Binding-site contacts:
Ligand atom C38 contacts residue PRO358 of chain 1.IB at 3.9 Å (hydrophobic).
Ligand atom C06 contacts residue ASP224 of chain 1.IB at 3.2 Å.
Ligand atom C47 contacts residue ARG276 of chain 1.IB at 3.2 Å.
Ligand atom C44 contacts residue LEU361 of chain 1.IB at 3.8 Å (hydrophobic).
Ligand atom C30 contacts residue HIS227 of chain 1.IB at 3.8 Å.
Ligand atom C09 contacts residue HIS227 of chain 1.IB at 3.9 Å.
Ligand atom O13 contacts residue GLY360 of chain 1.IB at 3.0 Å (h-bond).
Ligand atom C41 contacts residue VAL23 of chain 1.IB at 3.8 Å (hydrophobic).
Ligand atom C33 contacts residue ASP26 of chain 1.IB at 3.0 Å.
Ligand atom C27 contacts residue GLY360 of chain 1.IB at 3.8 Å.
Ligand atom C08 contacts residue LEU228 of chain 1.IB at 3.4 Å (hydrophobic).
Ligand atom C41 contacts residue SER234 of chain 1.IB at 3.9 Å.
Ligand atom C39 contacts residue SER234 of chain 1.IB at 3.6 Å.
Ligand atom C32 contacts residue ASP26 of chain 1.IB at 3.6 Å.
Ligand atom C16 contacts residue THR274 of chain 1.IB at 3.6 Å.
Ligand atom C14 contacts residue THR274 of chain 1.IB at 3.6 Å.
Ligand atom C28 contacts residue PRO358 of chain 1.IB at 3.9 Å (hydrophobic).
Ligand atom O06 contacts residue THR274 of chain 1.IB at 3.0 Å (h-bond).
Ligand atom O07 contacts residue GLN279 of chain 1.IB at 2.8 Å (h-bond).
Ligand atom C08 contacts residue HIS227 of chain 1.IB at 3.5 Å.
Ligand atom C41 contacts residue GLU27 of chain 1.IB at 3.1 Å.
Ligand atom C14 contacts residue LEU215 of chain 1.IB at 3.6 Å (hydrophobic).
Ligand atom O12 contacts residue GLY360 of chain 1.IB at 3.4 Å (h-bond).
Ligand atom O05 contacts residue LEU361 of chain 1.IB at 3.2 Å.
Ligand atom C40 contacts residue GLU27 of chain 1.IB at 3.5 Å.
Ligand atom O03 contacts residue ARG276 of chain 1.IB at 3.7 Å.
Ligand atom C34 contacts residue ASP26 of chain 1.IB at 3.4 Å.
Ligand atom C07 contacts residue LEU228 of chain 1.IB at 3.5 Å (hydrophobic).
Ligand atom O13 contacts residue LYS359 of chain 1.IB at 2.7 Å (salt-bridge).
Ligand atom O06 contacts residue LEU273 of chain 1.IB at 3.7 Å.
Ligand atom O14 contacts residue HIS227 of chain 1.IB at 3.0 Å (h-bond).
Ligand atom C15 contacts residue PRO272 of chain 1.IB at 3.8 Å (hydrophobic).
Ligand atom C28 contacts residue GLY360 of chain 1.IB at 3.8 Å.
Ligand atom C06 contacts residue LEU217 of chain 1.IB at 3.7 Å (hydrophobic).
Ligand atom O06 contacts residue LEU215 of chain 1.IB at 3.9 Å.
Ligand atom C40 contacts residue SER234 of chain 1.IB at 3.0 Å.
Ligand atom O13 contacts residue PRO358 of chain 1.IB at 3.3 Å.
Ligand atom C42 contacts residue VAL23 of chain 1.IB at 3.9 Å (hydrophobic).
Ligand atom C07 contacts residue ASP224 of chain 1.IB at 3.7 Å.
Ligand atom C19 contacts residue THR274 of chain 1.IB at 3.5 Å.

Sequence of chain 1.IB:
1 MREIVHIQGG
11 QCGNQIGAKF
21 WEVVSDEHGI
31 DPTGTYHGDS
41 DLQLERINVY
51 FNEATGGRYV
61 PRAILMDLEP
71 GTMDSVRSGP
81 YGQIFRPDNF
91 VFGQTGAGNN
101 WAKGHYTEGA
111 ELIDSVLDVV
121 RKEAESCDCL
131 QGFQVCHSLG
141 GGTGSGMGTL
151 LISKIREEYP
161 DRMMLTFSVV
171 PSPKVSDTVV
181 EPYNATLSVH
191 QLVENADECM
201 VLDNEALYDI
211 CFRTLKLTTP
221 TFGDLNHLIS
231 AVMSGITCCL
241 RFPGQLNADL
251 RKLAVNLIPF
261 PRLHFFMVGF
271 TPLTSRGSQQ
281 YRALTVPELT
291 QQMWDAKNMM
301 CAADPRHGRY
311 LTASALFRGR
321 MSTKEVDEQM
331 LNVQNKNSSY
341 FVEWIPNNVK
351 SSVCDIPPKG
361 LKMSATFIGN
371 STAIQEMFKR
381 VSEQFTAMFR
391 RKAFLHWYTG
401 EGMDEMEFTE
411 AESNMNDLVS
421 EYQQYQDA

This small molecule binds to this protein.
Small molecule (SMILES): CC(=O)O[C@H]1C(=O)[C@@]2(C)[C@H]([C@H](OC(=O)c3ccccc3)[C@]3(O)C[C@H](OC(=O)[C@H](O)[C@@H](NC(=O)c4ccccc4)c4ccccc4)C(C)=C1C3(C)C)[C@]1(OC(C)=O)CO[C@@H]1C[C@@H]2O